A small-molecule ligand and the protein it binds are described below.
Small molecule (SMILES): CCCCCCc1ccc(Oc2ccccc2N)c(O)c1

Sequence of chain 1.A:
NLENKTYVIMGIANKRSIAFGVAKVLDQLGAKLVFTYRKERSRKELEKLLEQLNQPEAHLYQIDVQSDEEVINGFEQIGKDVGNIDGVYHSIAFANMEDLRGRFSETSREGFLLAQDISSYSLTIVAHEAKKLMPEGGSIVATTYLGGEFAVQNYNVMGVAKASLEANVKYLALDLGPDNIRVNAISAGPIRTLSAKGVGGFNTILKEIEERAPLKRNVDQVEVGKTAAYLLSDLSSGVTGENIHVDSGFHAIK

Binding-site contacts:
Ligand atom C1 contacts residue TYR183 of chain 1.A at 3.4 Å (hydrophobic).
Ligand atom C12 contacts residue ALA121 of chain 1.A at 3.5 Å (hydrophobic).
Ligand atom C13 contacts residue SER223 of chain 1.A at 3.4 Å.
Ligand atom O7 contacts residue NAP1 of chain 1.L at 3.2 Å (h-bond).
Ligand atom C19 contacts residue ILE233 of chain 1.A at 3.7 Å (hydrophobic).
Ligand atom C21 contacts residue ASN182 of chain 1.A at 3.9 Å.
Ligand atom O7 contacts residue SER223 of chain 1.A at 3.9 Å.
Ligand atom C12 contacts residue PHE122 of chain 1.A at 3.7 Å (hydrophobic).
Ligand atom C1 contacts residue NAP1 of chain 1.L at 3.4 Å.
Ligand atom C10 contacts residue LEU128 of chain 1.A at 3.8 Å (hydrophobic).
Ligand atom O17 contacts residue LYS190 of chain 1.A at 3.8 Å.
Ligand atom NAB contacts residue NAP1 of chain 1.L at 3.6 Å.
Ligand atom C21 contacts residue GLY228 of chain 1.A at 3.3 Å.
Ligand atom C2 contacts residue NAP1 of chain 1.L at 3.4 Å.
Ligand atom C16 contacts residue NAP1 of chain 1.L at 3.4 Å.
Ligand atom C4 contacts residue NAP1 of chain 1.L at 3.5 Å.
Ligand atom C8 contacts residue NAP1 of chain 1.L at 3.7 Å.
Ligand atom NAB contacts residue ALA121 of chain 1.A at 3.5 Å (h-bond).
Ligand atom C5 contacts residue NAP1 of chain 1.L at 3.4 Å.
Ligand atom C3 contacts residue NAP1 of chain 1.L at 3.2 Å.
Ligand atom C20 contacts residue VAL227 of chain 1.A at 3.9 Å (hydrophobic).
Ligand atom C16 contacts residue TYR173 of chain 1.A at 3.9 Å (hydrophobic).
Ligand atom C17 contacts residue TYR173 of chain 1.A at 3.9 Å (hydrophobic).
Ligand atom C4 contacts residue ALA224 of chain 1.A at 3.7 Å (hydrophobic).
Ligand atom C3 contacts residue ALA224 of chain 1.A at 3.7 Å (hydrophobic).
Ligand atom C11 contacts residue ALA123 of chain 1.A at 3.8 Å (hydrophobic).
Ligand atom C18 contacts residue TYR173 of chain 1.A at 3.5 Å (hydrophobic).
Ligand atom C9 contacts residue VAL227 of chain 1.A at 3.8 Å (hydrophobic).
Ligand atom O17 contacts residue NAP1 of chain 1.L at 2.5 Å (h-bond).
Ligand atom O17 contacts residue TYR183 of chain 1.A at 2.6 Å (h-bond).
Ligand atom C13 contacts residue NAP1 of chain 1.L at 3.9 Å.
Ligand atom C8 contacts residue SER223 of chain 1.A at 3.7 Å.
Ligand atom C6 contacts residue NAP1 of chain 1.L at 3.4 Å.
Ligand atom C6 contacts residue TYR183 of chain 1.A at 3.4 Å (hydrophobic).
Ligand atom C21 contacts residue GLN181 of chain 1.A at 3.2 Å.
Ligand atom NAB contacts residue SER223 of chain 1.A at 3.3 Å (h-bond).
Ligand atom C13 contacts residue ALA121 of chain 1.A at 3.8 Å (hydrophobic).
Ligand atom C21 contacts residue VAL227 of chain 1.A at 3.7 Å (hydrophobic).
Ligand atom C1 contacts residue TYR173 of chain 1.A at 3.9 Å (hydrophobic).
Ligand atom C11 contacts residue MET186 of chain 1.A at 3.8 Å (hydrophobic).